Sequence of chain 1.C:
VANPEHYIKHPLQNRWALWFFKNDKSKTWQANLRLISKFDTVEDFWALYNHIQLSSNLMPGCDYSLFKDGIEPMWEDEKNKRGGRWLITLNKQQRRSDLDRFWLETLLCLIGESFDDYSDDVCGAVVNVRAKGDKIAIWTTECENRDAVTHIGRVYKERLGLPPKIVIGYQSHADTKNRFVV

Binding-site contacts:
Ligand atom O5 contacts residue LYS135 of chain 1.C at 2.5 Å (salt-bridge).
Ligand atom O3 contacts residue ASN128 of chain 1.C at 3.8 Å.
Ligand atom C11 contacts residue TRP75 of chain 1.C at 3.5 Å (hydrophobic).
Ligand atom O2 contacts residue ARG85 of chain 1.C at 3.8 Å.
Ligand atom S2 contacts residue LYS135 of chain 1.C at 1.6 Å (salt-bridge).
Ligand atom C3 contacts residue VAL126 of chain 1.C at 3.8 Å (hydrophobic).
Ligand atom C13 contacts residue GLU76 of chain 1.C at 3.9 Å.
Ligand atom O1 contacts residue GLU76 of chain 1.C at 3.7 Å.
Ligand atom N1 contacts residue SER65 of chain 1.C at 2.9 Å (h-bond).
Ligand atom C20 contacts residue ARG85 of chain 1.C at 3.5 Å.
Ligand atom O2 contacts residue TRP75 of chain 1.C at 3.1 Å.
Ligand atom C16 contacts residue ARG85 of chain 1.C at 3.4 Å.
Ligand atom O1 contacts residue TRP75 of chain 1.C at 2.6 Å (h-bond).
Ligand atom O4 contacts residue LYS135 of chain 1.C at 2.5 Å (salt-bridge).
Ligand atom N3 contacts residue GLU76 of chain 1.C at 3.1 Å (salt-bridge).
Ligand atom C12 contacts residue TRP75 of chain 1.C at 3.5 Å (hydrophobic).
Ligand atom C1 contacts residue SER65 of chain 1.C at 3.7 Å.
Ligand atom C9 contacts residue TRP75 of chain 1.C at 3.9 Å (hydrophobic).
Ligand atom N3 contacts residue TRP75 of chain 1.C at 3.3 Å.
Ligand atom C14 contacts residue TRP75 of chain 1.C at 3.6 Å (hydrophobic).
Ligand atom C22 contacts residue ASP63 of chain 1.C at 3.4 Å.
Ligand atom O4 contacts residue ARG130 of chain 1.C at 3.6 Å.
Ligand atom C17 contacts residue LYS135 of chain 1.C at 3.7 Å.
Ligand atom C5 contacts residue ASN128 of chain 1.C at 3.8 Å.
Ligand atom C17 contacts residue ASN128 of chain 1.C at 3.8 Å.
Ligand atom C10 contacts residue TRP75 of chain 1.C at 3.5 Å (hydrophobic).
Ligand atom O1 contacts residue MET74 of chain 1.C at 3.1 Å.
Ligand atom C13 contacts residue TRP75 of chain 1.C at 3.3 Å (hydrophobic).
Ligand atom C15 contacts residue TRP75 of chain 1.C at 3.8 Å (hydrophobic).
Ligand atom C19 contacts residue LYS135 of chain 1.C at 3.1 Å.
Ligand atom C4 contacts residue VAL126 of chain 1.C at 3.9 Å (hydrophobic).
Ligand atom C12 contacts residue GLU76 of chain 1.C at 3.2 Å.
Ligand atom C6 contacts residue ASN128 of chain 1.C at 3.8 Å.
Ligand atom C3 contacts residue PRO73 of chain 1.C at 3.6 Å (hydrophobic).
Ligand atom N1 contacts residue PRO73 of chain 1.C at 3.7 Å.
Ligand atom C18 contacts residue LYS135 of chain 1.C at 2.6 Å.
Ligand atom C23 contacts residue ASP63 of chain 1.C at 3.4 Å.
Ligand atom C21 contacts residue ARG85 of chain 1.C at 3.1 Å.
Ligand atom O4 contacts residue ASN128 of chain 1.C at 3.0 Å.
Ligand atom O3 contacts residue ARG85 of chain 1.C at 3.9 Å.

A small-molecule ligand and the protein it binds are described below.
Small molecule (SMILES): N#Cc1ccc(CN(c2ccc3cc[nH]c(=O)c3c2)S(=O)(=O)c2cccc(S(=O)(=O)F)c2)cc1